The small molecule below binds the protein below.
Small molecule (SMILES): Nc1nc2c(ncn2[C@H]2CC[C@@H](CO[P](=O)(O)O[P](=O)(O)OP(=O)(O)O)O2)c(=O)[nH]1

Binding-site contacts:
Ligand atom O2B contacts residue GLN469 of chain 1.E at 3.7 Å.
Ligand atom O3B contacts residue PHE495 of chain 1.E at 3.7 Å.
Ligand atom O3G contacts residue ARG515 of chain 1.E at 3.3 Å (salt-bridge).
Ligand atom PA contacts residue ASP676 of chain 1.E at 3.9 Å.
Ligand atom O2A contacts residue ASP466 of chain 1.E at 3.6 Å.
Ligand atom O2G contacts residue ASP466 of chain 1.E at 3.5 Å (salt-bridge).
Ligand atom N2 contacts residue ASN606 of chain 1.E at 3.6 Å (h-bond).
Ligand atom O4' contacts residue ARG422 of chain 1.E at 3.2 Å (salt-bridge).
Ligand atom C2' contacts residue GLU471 of chain 1.E at 3.5 Å.
Ligand atom O2A contacts residue ASP676 of chain 1.E at 2.6 Å (salt-bridge).
Ligand atom PA contacts residue MG1 of chain 1.BA at 3.6 Å.
Ligand atom PG contacts residue LYS519 of chain 1.E at 3.5 Å.
Ligand atom N2 contacts residue TYR527 of chain 1.E at 3.5 Å.
Ligand atom C1' contacts residue GLU471 of chain 1.E at 3.5 Å.
Ligand atom O2B contacts residue MG1 of chain 1.BA at 2.0 Å.
Ligand atom O3B contacts residue MG1 of chain 1.BA at 3.8 Å.
Ligand atom O1A contacts residue LYS519 of chain 1.E at 2.8 Å (salt-bridge).
Ligand atom O3G contacts residue GLN469 of chain 1.E at 3.9 Å.
Ligand atom O1B contacts residue TYR523 of chain 1.E at 2.4 Å (h-bond).
Ligand atom O3B contacts residue LYS519 of chain 1.E at 3.2 Å (salt-bridge).
Ligand atom O1G contacts residue LYS519 of chain 1.E at 2.6 Å (salt-bridge).
Ligand atom PA contacts residue LYS519 of chain 1.E at 3.5 Å.
Ligand atom PB contacts residue LYS519 of chain 1.E at 3.9 Å.
Ligand atom C1' contacts residue ARG422 of chain 1.E at 3.7 Å.
Ligand atom C3' contacts residue TYR523 of chain 1.E at 3.3 Å (hydrophobic).
Ligand atom O2B contacts residue TYR467 of chain 1.E at 3.9 Å.
Ligand atom C2' contacts residue TYR523 of chain 1.E at 3.4 Å (hydrophobic).
Ligand atom O2G contacts residue MG1 of chain 1.BA at 2.1 Å.
Ligand atom O1B contacts residue GLN469 of chain 1.E at 4.0 Å.
Ligand atom PB contacts residue MG1 of chain 1.BA at 3.4 Å.
Ligand atom O1B contacts residue PHE495 of chain 1.E at 3.4 Å.
Ligand atom PB contacts residue TYR523 of chain 1.E at 3.7 Å.
Ligand atom O4' contacts residue GLU471 of chain 1.E at 3.9 Å.
Ligand atom PG contacts residue MG1 of chain 1.BA at 3.4 Å.
Ligand atom O3A contacts residue LYS519 of chain 1.E at 3.0 Å (salt-bridge).
Ligand atom O2B contacts residue ASP676 of chain 1.E at 3.2 Å (salt-bridge).
Ligand atom PG contacts residue ARG515 of chain 1.E at 3.7 Å.
Ligand atom O1G contacts residue ARG515 of chain 1.E at 3.1 Å (salt-bridge).
Ligand atom C5' contacts residue ASP676 of chain 1.E at 3.3 Å.
Ligand atom O2A contacts residue MG1 of chain 1.BA at 2.1 Å.

Sequence of chain 1.E:
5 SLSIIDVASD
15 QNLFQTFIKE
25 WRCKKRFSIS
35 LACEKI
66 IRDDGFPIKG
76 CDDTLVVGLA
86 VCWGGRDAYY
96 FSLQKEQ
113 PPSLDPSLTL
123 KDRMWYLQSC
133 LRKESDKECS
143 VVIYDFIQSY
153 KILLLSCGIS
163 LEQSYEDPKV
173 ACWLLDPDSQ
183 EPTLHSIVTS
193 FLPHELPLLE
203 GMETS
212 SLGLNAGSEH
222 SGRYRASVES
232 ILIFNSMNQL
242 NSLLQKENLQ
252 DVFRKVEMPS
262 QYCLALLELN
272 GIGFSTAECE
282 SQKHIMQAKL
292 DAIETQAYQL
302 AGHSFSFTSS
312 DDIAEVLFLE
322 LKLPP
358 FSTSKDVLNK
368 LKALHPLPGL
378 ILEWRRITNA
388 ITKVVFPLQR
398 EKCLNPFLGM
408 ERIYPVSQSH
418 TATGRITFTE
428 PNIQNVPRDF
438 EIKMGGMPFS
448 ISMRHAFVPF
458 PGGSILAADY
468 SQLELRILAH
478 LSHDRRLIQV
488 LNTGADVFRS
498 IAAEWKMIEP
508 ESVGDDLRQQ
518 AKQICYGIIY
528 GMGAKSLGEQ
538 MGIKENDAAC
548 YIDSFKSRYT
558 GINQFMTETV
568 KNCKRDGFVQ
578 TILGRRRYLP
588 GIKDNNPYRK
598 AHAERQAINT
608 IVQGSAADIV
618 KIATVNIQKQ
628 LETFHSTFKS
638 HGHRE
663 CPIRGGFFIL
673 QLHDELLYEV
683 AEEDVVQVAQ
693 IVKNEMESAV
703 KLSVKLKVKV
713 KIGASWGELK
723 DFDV